The small molecule below binds the protein below.
Small molecule (SMILES): CC(=O)N[C@@H]1[C@@H](O)[C@H](O)[C@@H](CO)O[C@H]1O

Binding-site contacts:
Ligand atom O5 contacts residue ASN151 of chain 1.D at 2.4 Å (h-bond).
Ligand atom C5 contacts residue ASN151 of chain 1.D at 3.7 Å.
Ligand atom C1 contacts residue ASN151 of chain 1.D at 1.4 Å.
Ligand atom O7 contacts residue ASN151 of chain 1.D at 3.9 Å.
Ligand atom C7 contacts residue ASN151 of chain 1.D at 3.7 Å.
Ligand atom C2 contacts residue ASN151 of chain 1.D at 2.5 Å.
Ligand atom N2 contacts residue ASN151 of chain 1.D at 2.9 Å (h-bond).
Ligand atom C4 contacts residue ASN151 of chain 1.D at 4.2 Å.
Ligand atom C3 contacts residue ASN151 of chain 1.D at 3.8 Å.

Sequence of chain 1.D:
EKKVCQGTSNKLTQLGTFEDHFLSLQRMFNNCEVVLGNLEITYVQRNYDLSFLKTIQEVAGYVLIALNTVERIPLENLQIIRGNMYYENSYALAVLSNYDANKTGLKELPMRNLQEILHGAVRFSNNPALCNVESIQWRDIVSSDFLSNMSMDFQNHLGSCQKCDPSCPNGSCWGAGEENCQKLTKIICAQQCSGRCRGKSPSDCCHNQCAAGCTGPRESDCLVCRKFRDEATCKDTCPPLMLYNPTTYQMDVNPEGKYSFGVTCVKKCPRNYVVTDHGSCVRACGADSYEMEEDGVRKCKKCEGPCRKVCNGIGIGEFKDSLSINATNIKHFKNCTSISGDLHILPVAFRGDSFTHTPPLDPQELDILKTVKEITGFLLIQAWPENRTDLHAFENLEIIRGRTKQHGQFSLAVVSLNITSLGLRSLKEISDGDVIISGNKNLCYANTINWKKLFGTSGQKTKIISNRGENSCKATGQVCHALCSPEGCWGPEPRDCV